Sequence of chain 2.B:
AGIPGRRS

This small molecule binds to this protein.
Small molecule (SMILES): Cc1ccc(S(=O)(=O)N2CCOCC2)cc1

Sequence of chain 2.A:
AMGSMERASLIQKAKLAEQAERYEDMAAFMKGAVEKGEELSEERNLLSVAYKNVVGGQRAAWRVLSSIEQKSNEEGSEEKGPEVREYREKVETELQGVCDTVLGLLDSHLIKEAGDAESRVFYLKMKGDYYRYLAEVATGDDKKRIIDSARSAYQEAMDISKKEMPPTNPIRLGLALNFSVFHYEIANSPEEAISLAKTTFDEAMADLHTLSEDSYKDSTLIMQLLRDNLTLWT

Binding-site contacts:
Ligand atom C16 contacts residue PRO172 of chain 2.A at 3.5 Å (hydrophobic).
Ligand atom C05 contacts residue ILE8 of chain 2.B at 4.5 Å (hydrophobic).
Ligand atom C01 contacts residue LYS127 of chain 2.A at 1.4 Å.
Ligand atom O11 contacts residue ASN47 of chain 2.A at 3.3 Å (h-bond).
Ligand atom C15 contacts residue ILE224 of chain 2.A at 3.8 Å (hydrophobic).
Ligand atom C09 contacts residue ASN47 of chain 2.A at 3.8 Å.
Ligand atom C13 contacts residue ILE173 of chain 2.A at 3.8 Å (hydrophobic).
Ligand atom C16 contacts residue GLY176 of chain 2.A at 3.9 Å.
Ligand atom O11 contacts residue CSO43 of chain 2.A at 4.1 Å.
Ligand atom C16 contacts residue ILE173 of chain 2.A at 3.8 Å (hydrophobic).
Ligand atom C03 contacts residue LYS127 of chain 2.A at 3.7 Å.
Ligand atom C02 contacts residue ILE173 of chain 2.A at 4.1 Å (hydrophobic).
Ligand atom C01 contacts residue GLY176 of chain 2.A at 4.5 Å.
Ligand atom C01 contacts residue ILE8 of chain 2.B at 4.2 Å (hydrophobic).
Ligand atom C12 contacts residue ASN47 of chain 2.A at 3.7 Å.
Ligand atom O07 contacts residue PRO172 of chain 2.A at 3.8 Å.
Ligand atom C02 contacts residue LYS127 of chain 2.A at 2.5 Å.
Ligand atom C12 contacts residue ILE173 of chain 2.A at 4.3 Å (hydrophobic).
Ligand atom C02 contacts residue ILE8 of chain 2.B at 3.9 Å (hydrophobic).
Ligand atom C10 contacts residue ASN47 of chain 2.A at 3.2 Å.
Ligand atom C05 contacts residue ILE173 of chain 2.A at 4.5 Å (hydrophobic).
Ligand atom O07 contacts residue ILE224 of chain 2.A at 3.4 Å.
Ligand atom C15 contacts residue LYS127 of chain 2.A at 4.2 Å.
Ligand atom C13 contacts residue ASN47 of chain 2.A at 4.4 Å.
Ligand atom C16 contacts residue LYS127 of chain 2.A at 2.9 Å.
Ligand atom C15 contacts residue PRO172 of chain 2.A at 3.5 Å (hydrophobic).
Ligand atom C15 contacts residue ILE8 of chain 2.B at 4.0 Å (hydrophobic).
Ligand atom C15 contacts residue ILE173 of chain 2.A at 4.0 Å (hydrophobic).
Ligand atom C04 contacts residue ILE8 of chain 2.B at 4.1 Å (hydrophobic).
Ligand atom C13 contacts residue PRO172 of chain 2.A at 4.3 Å (hydrophobic).
Ligand atom C16 contacts residue ILE8 of chain 2.B at 3.8 Å (hydrophobic).
Ligand atom C03 contacts residue ILE8 of chain 2.B at 3.6 Å (hydrophobic).